Binding-site contacts:
Ligand atom C contacts residue MET49 of chain 2.A at 3.6 Å (hydrophobic).
Ligand atom N1 contacts residue ASN142 of chain 2.A at 3.6 Å (h-bond).
Ligand atom C16 contacts residue MET49 of chain 2.A at 3.6 Å (hydrophobic).
Ligand atom C13 contacts residue PHE140 of chain 2.A at 3.8 Å (hydrophobic).
Ligand atom C12 contacts residue LEU141 of chain 2.A at 3.5 Å (hydrophobic).
Ligand atom C10 contacts residue ASN142 of chain 2.A at 3.5 Å.
Ligand atom C17 contacts residue MET49 of chain 2.A at 3.5 Å (hydrophobic).
Ligand atom C17 contacts residue ARG188 of chain 2.A at 3.6 Å.
Ligand atom C12 contacts residue GLU166 of chain 2.A at 3.5 Å.
Ligand atom O1 contacts residue HIS164 of chain 2.A at 3.8 Å.
Ligand atom C1 contacts residue HIS41 of chain 2.A at 3.7 Å.
Ligand atom C15 contacts residue GLU166 of chain 2.A at 3.7 Å.
Ligand atom CL contacts residue ASP187 of chain 2.A at 3.0 Å.
Ligand atom N2 contacts residue GLU166 of chain 2.A at 3.6 Å.
Ligand atom C14 contacts residue PHE140 of chain 2.A at 3.4 Å (hydrophobic).
Ligand atom C15 contacts residue HIS163 of chain 2.A at 3.4 Å.
Ligand atom C11 contacts residue ASN142 of chain 2.A at 3.8 Å.
Ligand atom O contacts residue GLN189 of chain 2.A at 3.6 Å (h-bond).
Ligand atom O1 contacts residue GLU166 of chain 2.A at 3.1 Å (salt-bridge).
Ligand atom CL contacts residue MET165 of chain 2.A at 3.6 Å.
Ligand atom C contacts residue MET165 of chain 2.A at 3.6 Å (hydrophobic).
Ligand atom CL contacts residue HIS164 of chain 2.A at 3.8 Å.
Ligand atom N2 contacts residue SER144 of chain 2.A at 3.6 Å.
Ligand atom N1 contacts residue GLU166 of chain 2.A at 3.8 Å.
Ligand atom C12 contacts residue ASN142 of chain 2.A at 3.6 Å.
Ligand atom C3 contacts residue MET49 of chain 2.A at 3.8 Å (hydrophobic).
Ligand atom O1 contacts residue MET165 of chain 2.A at 3.3 Å.
Ligand atom C17 contacts residue MET165 of chain 2.A at 3.3 Å (hydrophobic).
Ligand atom N2 contacts residue HIS163 of chain 2.A at 2.8 Å (h-bond).
Ligand atom C15 contacts residue CYS145 of chain 2.A at 3.7 Å (hydrophobic).
Ligand atom C13 contacts residue LEU141 of chain 2.A at 3.6 Å (hydrophobic).
Ligand atom C16 contacts residue ARG188 of chain 2.A at 3.6 Å.
Ligand atom C1 contacts residue HIS164 of chain 2.A at 3.3 Å.
Ligand atom C14 contacts residue HIS163 of chain 2.A at 3.8 Å.
Ligand atom C14 contacts residue GLU166 of chain 2.A at 3.6 Å.
Ligand atom C14 contacts residue LEU141 of chain 2.A at 3.7 Å (hydrophobic).
Ligand atom C14 contacts residue SER144 of chain 2.A at 3.8 Å.
Ligand atom C16 contacts residue GLN189 of chain 2.A at 3.6 Å.
Ligand atom CL contacts residue HIS41 of chain 2.A at 3.6 Å.
Ligand atom C12 contacts residue PHE140 of chain 2.A at 3.4 Å (hydrophobic).

Sequence of chain 1.A:
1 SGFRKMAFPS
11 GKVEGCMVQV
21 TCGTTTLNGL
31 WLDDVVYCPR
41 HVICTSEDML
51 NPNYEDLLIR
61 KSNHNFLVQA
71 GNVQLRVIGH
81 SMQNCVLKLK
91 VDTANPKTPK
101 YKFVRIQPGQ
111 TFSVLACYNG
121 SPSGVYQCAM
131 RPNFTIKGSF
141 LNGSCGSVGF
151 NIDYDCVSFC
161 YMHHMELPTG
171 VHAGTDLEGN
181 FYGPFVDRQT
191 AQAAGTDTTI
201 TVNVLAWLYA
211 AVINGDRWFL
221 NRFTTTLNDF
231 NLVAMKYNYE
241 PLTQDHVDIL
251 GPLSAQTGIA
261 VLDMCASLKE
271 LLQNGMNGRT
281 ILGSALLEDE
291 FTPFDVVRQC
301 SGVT

The protein below binds the small molecule below.
Small molecule (SMILES): O=C(Nc1cncc2cnccc12)[C@@H]1CCOc2ccc(Cl)cc21

Sequence of chain 2.A:
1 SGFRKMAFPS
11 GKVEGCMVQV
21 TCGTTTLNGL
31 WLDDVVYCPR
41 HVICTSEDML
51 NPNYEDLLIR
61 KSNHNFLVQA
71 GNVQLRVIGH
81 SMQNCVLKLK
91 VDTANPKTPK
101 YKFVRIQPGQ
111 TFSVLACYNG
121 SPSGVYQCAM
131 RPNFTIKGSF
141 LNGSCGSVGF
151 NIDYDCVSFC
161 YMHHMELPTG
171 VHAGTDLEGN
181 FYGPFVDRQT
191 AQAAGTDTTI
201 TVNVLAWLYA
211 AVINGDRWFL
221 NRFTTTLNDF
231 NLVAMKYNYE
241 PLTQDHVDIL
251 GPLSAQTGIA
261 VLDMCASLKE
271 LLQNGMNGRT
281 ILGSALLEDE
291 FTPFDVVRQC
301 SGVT